A small-molecule ligand and the protein it binds are described below.
Small molecule (SMILES): CC(=O)N[C@H]1[C@H](O[C@H]2[C@H](O)[C@@H](NC(C)=O)CO[C@@H]2CO)O[C@H](CO)[C@@H](O)[C@@H]1O

Binding-site contacts:
Ligand atom C1 contacts residue ASN218 of chain 18.E at 1.4 Å.
Ligand atom C2 contacts residue ASN218 of chain 18.E at 2.3 Å.
Ligand atom O5 contacts residue THR235 of chain 18.E at 4.4 Å.
Ligand atom C4 contacts residue ASN218 of chain 18.E at 4.1 Å.
Ligand atom O5 contacts residue NAG1 of chain 18.J at 4.1 Å.
Ligand atom C5 contacts residue ASN218 of chain 18.E at 3.6 Å.
Ligand atom N2 contacts residue ASN218 of chain 18.E at 2.9 Å (h-bond).
Ligand atom C8 contacts residue ASN218 of chain 18.E at 4.3 Å.
Ligand atom C7 contacts residue ASN218 of chain 18.E at 2.9 Å.
Ligand atom O5 contacts residue ASN218 of chain 18.E at 2.3 Å (h-bond).
Ligand atom C1 contacts residue NAG1 of chain 18.J at 3.7 Å.
Ligand atom C5 contacts residue NAG1 of chain 18.J at 4.3 Å.
Ligand atom C3 contacts residue ASN218 of chain 18.E at 3.7 Å.
Ligand atom O7 contacts residue ASN218 of chain 18.E at 2.3 Å (h-bond).

Sequence of chain 18.E:
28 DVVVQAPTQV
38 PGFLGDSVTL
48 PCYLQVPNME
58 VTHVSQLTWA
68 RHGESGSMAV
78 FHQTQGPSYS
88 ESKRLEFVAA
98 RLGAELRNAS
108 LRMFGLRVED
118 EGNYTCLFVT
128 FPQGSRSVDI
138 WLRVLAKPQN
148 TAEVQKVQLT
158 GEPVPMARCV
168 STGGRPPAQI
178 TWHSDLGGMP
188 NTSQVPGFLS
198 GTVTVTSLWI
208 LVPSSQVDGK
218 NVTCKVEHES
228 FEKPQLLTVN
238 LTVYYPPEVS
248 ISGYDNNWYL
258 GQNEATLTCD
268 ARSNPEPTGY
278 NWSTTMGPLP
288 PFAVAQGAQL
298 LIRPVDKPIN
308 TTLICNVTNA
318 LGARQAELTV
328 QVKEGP